This small molecule binds to this protein.
Small molecule (SMILES): CC(C)=CCOP(=O)(O)O

Binding-site contacts:
Ligand atom OAD contacts residue ARG206 of chain 6.A at 3.3 Å (salt-bridge).
Ligand atom OAC contacts residue GLU161 of chain 8.A at 2.6 Å (salt-bridge).
Ligand atom CAA contacts residue TRP221 of chain 6.A at 3.7 Å (hydrophobic).
Ligand atom CAG contacts residue SER111 of chain 2.A at 3.9 Å.
Ligand atom PAJ contacts residue GLY112 of chain 2.A at 3.9 Å.
Ligand atom OAD contacts residue SER111 of chain 2.A at 3.6 Å (h-bond).
Ligand atom OAD contacts residue GLY112 of chain 2.A at 2.7 Å (h-bond).
Ligand atom CAI contacts residue FNR1 of chain 8.C at 3.6 Å.
Ligand atom OAD contacts residue SER113 of chain 2.A at 3.9 Å.
Ligand atom CAG contacts residue FNR1 of chain 8.C at 3.3 Å.
Ligand atom CAF contacts residue FNR1 of chain 8.C at 3.3 Å.
Ligand atom CAI contacts residue SER111 of chain 2.A at 3.6 Å.
Ligand atom PAJ contacts residue SER111 of chain 2.A at 3.6 Å.
Ligand atom OAH contacts residue SER111 of chain 2.A at 2.8 Å (h-bond).
Ligand atom OAE contacts residue ARG160 of chain 8.A at 3.5 Å (salt-bridge).
Ligand atom OAC contacts residue ARG143 of chain 2.A at 3.1 Å (salt-bridge).
Ligand atom PAJ contacts residue ARG206 of chain 6.A at 3.7 Å.
Ligand atom OAD contacts residue LYS150 of chain 2.A at 2.8 Å (salt-bridge).
Ligand atom OAC contacts residue LYS150 of chain 2.A at 3.8 Å.
Ligand atom PAJ contacts residue ARG143 of chain 2.A at 3.8 Å.
Ligand atom PAJ contacts residue TYR190 of chain 6.A at 3.9 Å.
Ligand atom CAG contacts residue ARG143 of chain 2.A at 3.5 Å.
Ligand atom OAH contacts residue ARG143 of chain 2.A at 3.5 Å (salt-bridge).
Ligand atom OAH contacts residue GLY112 of chain 2.A at 3.9 Å.
Ligand atom PAJ contacts residue GLU161 of chain 8.A at 3.8 Å.
Ligand atom CAA contacts residue SER111 of chain 2.A at 3.6 Å.
Ligand atom CAB contacts residue TRP105 of chain 2.A at 3.2 Å (hydrophobic).
Ligand atom OAE contacts residue SER111 of chain 2.A at 4.0 Å.
Ligand atom OAC contacts residue ARG160 of chain 8.A at 3.3 Å (salt-bridge).
Ligand atom CAF contacts residue ALA110 of chain 2.A at 3.5 Å (hydrophobic).
Ligand atom CAA contacts residue TYR190 of chain 6.A at 3.8 Å (hydrophobic).
Ligand atom OAE contacts residue ARG206 of chain 6.A at 2.9 Å (salt-bridge).
Ligand atom CAB contacts residue FNR1 of chain 8.C at 3.7 Å.
Ligand atom OAE contacts residue TYR190 of chain 6.A at 2.6 Å (h-bond).
Ligand atom OAD contacts residue GLU161 of chain 8.A at 3.9 Å.
Ligand atom CAF contacts residue SER111 of chain 2.A at 3.9 Å.
Ligand atom CAG contacts residue TYR190 of chain 6.A at 4.0 Å (hydrophobic).
Ligand atom CAF contacts residue ARG143 of chain 2.A at 3.7 Å.
Ligand atom PAJ contacts residue LYS150 of chain 2.A at 3.8 Å.
Ligand atom CAB contacts residue TRP221 of chain 6.A at 3.6 Å (hydrophobic).

Sequence of chain 8.A:
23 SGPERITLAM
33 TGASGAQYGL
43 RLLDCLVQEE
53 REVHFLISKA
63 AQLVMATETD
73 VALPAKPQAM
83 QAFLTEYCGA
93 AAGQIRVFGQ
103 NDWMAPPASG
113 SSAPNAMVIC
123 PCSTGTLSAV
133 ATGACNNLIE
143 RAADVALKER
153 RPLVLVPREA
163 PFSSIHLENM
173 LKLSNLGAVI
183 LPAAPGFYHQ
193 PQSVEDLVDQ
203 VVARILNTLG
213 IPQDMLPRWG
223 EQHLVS

Sequence of chain 2.A:
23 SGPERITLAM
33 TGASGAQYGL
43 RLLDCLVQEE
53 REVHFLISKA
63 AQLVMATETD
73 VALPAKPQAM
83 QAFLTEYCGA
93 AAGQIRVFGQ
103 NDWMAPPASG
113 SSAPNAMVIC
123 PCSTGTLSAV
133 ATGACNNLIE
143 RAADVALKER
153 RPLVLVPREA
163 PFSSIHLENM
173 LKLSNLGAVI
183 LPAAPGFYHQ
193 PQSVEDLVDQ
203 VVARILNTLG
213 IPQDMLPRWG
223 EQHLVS

Sequence of chain 6.A:
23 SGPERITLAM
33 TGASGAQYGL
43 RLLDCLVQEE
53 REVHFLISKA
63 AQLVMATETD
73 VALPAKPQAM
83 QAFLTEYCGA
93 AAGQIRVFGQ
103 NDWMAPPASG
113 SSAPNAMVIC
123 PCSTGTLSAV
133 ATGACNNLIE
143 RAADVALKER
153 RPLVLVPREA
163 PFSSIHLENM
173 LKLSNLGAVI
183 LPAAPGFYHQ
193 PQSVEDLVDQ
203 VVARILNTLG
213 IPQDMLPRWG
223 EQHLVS